Sequence of chain 1.A:
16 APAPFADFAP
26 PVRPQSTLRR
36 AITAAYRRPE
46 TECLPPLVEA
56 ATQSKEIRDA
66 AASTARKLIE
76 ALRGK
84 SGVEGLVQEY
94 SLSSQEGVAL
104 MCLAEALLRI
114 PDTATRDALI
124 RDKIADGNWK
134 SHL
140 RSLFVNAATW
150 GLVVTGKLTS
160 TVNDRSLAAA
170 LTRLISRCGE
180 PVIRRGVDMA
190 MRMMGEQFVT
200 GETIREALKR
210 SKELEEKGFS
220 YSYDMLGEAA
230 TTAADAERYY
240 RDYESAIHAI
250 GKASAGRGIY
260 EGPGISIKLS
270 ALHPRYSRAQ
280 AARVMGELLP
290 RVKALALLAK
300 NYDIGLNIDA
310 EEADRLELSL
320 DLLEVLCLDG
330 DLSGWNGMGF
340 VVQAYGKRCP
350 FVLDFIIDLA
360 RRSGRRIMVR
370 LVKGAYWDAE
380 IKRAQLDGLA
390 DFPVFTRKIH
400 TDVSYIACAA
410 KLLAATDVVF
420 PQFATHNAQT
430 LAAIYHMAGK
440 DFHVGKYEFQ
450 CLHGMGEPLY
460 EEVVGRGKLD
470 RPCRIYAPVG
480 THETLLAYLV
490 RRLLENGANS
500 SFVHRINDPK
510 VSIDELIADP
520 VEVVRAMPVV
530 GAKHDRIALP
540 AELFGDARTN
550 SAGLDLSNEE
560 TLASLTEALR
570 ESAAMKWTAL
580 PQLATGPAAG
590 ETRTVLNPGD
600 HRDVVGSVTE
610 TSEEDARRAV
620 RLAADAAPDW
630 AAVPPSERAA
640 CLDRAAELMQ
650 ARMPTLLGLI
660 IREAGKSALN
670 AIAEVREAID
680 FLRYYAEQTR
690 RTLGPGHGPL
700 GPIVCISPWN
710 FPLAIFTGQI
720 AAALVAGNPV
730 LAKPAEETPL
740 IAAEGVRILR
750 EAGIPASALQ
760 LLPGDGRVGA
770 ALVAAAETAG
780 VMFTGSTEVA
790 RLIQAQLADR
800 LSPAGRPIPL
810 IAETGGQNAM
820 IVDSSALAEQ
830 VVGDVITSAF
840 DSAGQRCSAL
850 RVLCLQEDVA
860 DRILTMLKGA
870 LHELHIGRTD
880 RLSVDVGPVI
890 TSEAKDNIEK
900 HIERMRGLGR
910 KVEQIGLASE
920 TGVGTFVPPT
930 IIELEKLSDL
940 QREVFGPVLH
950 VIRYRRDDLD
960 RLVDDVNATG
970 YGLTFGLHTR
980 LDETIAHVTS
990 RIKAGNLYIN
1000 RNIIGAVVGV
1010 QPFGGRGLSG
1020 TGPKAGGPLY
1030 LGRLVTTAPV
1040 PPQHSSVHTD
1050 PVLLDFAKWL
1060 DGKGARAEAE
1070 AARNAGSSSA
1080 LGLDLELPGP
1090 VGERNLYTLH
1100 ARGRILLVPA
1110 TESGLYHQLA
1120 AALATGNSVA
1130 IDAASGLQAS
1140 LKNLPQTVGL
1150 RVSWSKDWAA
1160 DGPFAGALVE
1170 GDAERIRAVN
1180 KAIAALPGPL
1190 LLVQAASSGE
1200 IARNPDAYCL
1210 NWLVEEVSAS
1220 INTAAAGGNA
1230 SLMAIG

Binding-site contacts:
Ligand atom OXT contacts residue PHE710 of chain 1.A at 3.3 Å.
Ligand atom OD1 contacts residue PHE1012 of chain 1.A at 3.3 Å.
Ligand atom CA contacts residue GLY1004 of chain 1.A at 4.3 Å.
Ligand atom OXT contacts residue SER847 of chain 1.A at 3.2 Å (h-bond).
Ligand atom C contacts residue SER847 of chain 1.A at 3.5 Å.
Ligand atom OXT contacts residue GLY1004 of chain 1.A at 3.7 Å.
Ligand atom C contacts residue ALA1005 of chain 1.A at 3.6 Å (hydrophobic).
Ligand atom CG contacts residue CYS846 of chain 1.A at 4.3 Å (hydrophobic).
Ligand atom O contacts residue PHE1012 of chain 1.A at 4.0 Å.
Ligand atom CB contacts residue GLU676 of chain 1.A at 3.6 Å.
Ligand atom CG contacts residue PHE1012 of chain 1.A at 3.7 Å (hydrophobic).
Ligand atom O contacts residue SER847 of chain 1.A at 3.1 Å (h-bond).
Ligand atom CB contacts residue ALA1005 of chain 1.A at 4.0 Å (hydrophobic).
Ligand atom CD contacts residue ILE714 of chain 1.A at 3.9 Å (hydrophobic).
Ligand atom O contacts residue GLY1004 of chain 1.A at 3.0 Å (h-bond).
Ligand atom CB contacts residue PHE1012 of chain 1.A at 3.6 Å (hydrophobic).
Ligand atom OXT contacts residue ARG845 of chain 1.A at 2.9 Å (salt-bridge).
Ligand atom O contacts residue ALA1005 of chain 1.A at 3.0 Å (h-bond).
Ligand atom CG contacts residue ILE714 of chain 1.A at 4.3 Å (hydrophobic).
Ligand atom C contacts residue GLY1004 of chain 1.A at 3.5 Å.
Ligand atom N contacts residue ARG845 of chain 1.A at 4.5 Å.
Ligand atom N contacts residue PHE710 of chain 1.A at 3.5 Å.
Ligand atom OD1 contacts residue ILE714 of chain 1.A at 4.5 Å.
Ligand atom OD1 contacts residue CYS846 of chain 1.A at 3.1 Å (h-bond).
Ligand atom O contacts residue ILE1003 of chain 1.A at 3.9 Å.
Ligand atom C contacts residue ARG845 of chain 1.A at 3.8 Å.
Ligand atom CG contacts residue GLU676 of chain 1.A at 3.9 Å.
Ligand atom CA contacts residue ALA1005 of chain 1.A at 3.8 Å (hydrophobic).
Ligand atom CD contacts residue PHE710 of chain 1.A at 3.8 Å (hydrophobic).
Ligand atom OD1 contacts residue PHE710 of chain 1.A at 4.1 Å.
Ligand atom CA contacts residue GLU676 of chain 1.A at 3.6 Å.
Ligand atom N contacts residue GLU676 of chain 1.A at 2.9 Å (salt-bridge).
Ligand atom CD contacts residue GLU676 of chain 1.A at 3.3 Å.
Ligand atom C contacts residue PHE710 of chain 1.A at 4.3 Å (hydrophobic).

A small-molecule ligand and the protein it binds are described below.
Small molecule (SMILES): O=C(O)[C@H]1C[C@@H](O)CN1